Binding-site contacts:
Ligand atom C7 contacts residue NAG1 of chain 1.GA at 4.5 Å.
Ligand atom O7 contacts residue NAG1 of chain 1.GA at 4.4 Å.
Ligand atom O7 contacts residue ASN396 of chain 1.G at 4.0 Å.
Ligand atom N2 contacts residue ASN396 of chain 1.G at 2.8 Å (h-bond).
Ligand atom C4 contacts residue ASN396 of chain 1.G at 4.2 Å.
Ligand atom C3 contacts residue ASN396 of chain 1.G at 3.8 Å.
Ligand atom C1 contacts residue ASN396 of chain 1.G at 1.5 Å.
Ligand atom O5 contacts residue ASN396 of chain 1.G at 2.4 Å (h-bond).
Ligand atom C7 contacts residue NAG2 of chain 1.GA at 3.9 Å.
Ligand atom C8 contacts residue NAG1 of chain 1.GA at 3.7 Å.
Ligand atom O3 contacts residue NAG2 of chain 1.GA at 4.0 Å.
Ligand atom C7 contacts residue ASN396 of chain 1.G at 3.6 Å.
Ligand atom C2 contacts residue ASN396 of chain 1.G at 2.4 Å.
Ligand atom C8 contacts residue NAG2 of chain 1.GA at 3.8 Å.
Ligand atom C5 contacts residue ASN396 of chain 1.G at 3.7 Å.
Ligand atom O7 contacts residue NAG2 of chain 1.GA at 3.6 Å.

The protein below binds the small molecule below.
Small molecule (SMILES): CC(=O)N[C@@H]1[C@@H](O)[C@H](O)[C@@H](CO)O[C@H]1O

Sequence of chain 1.G:
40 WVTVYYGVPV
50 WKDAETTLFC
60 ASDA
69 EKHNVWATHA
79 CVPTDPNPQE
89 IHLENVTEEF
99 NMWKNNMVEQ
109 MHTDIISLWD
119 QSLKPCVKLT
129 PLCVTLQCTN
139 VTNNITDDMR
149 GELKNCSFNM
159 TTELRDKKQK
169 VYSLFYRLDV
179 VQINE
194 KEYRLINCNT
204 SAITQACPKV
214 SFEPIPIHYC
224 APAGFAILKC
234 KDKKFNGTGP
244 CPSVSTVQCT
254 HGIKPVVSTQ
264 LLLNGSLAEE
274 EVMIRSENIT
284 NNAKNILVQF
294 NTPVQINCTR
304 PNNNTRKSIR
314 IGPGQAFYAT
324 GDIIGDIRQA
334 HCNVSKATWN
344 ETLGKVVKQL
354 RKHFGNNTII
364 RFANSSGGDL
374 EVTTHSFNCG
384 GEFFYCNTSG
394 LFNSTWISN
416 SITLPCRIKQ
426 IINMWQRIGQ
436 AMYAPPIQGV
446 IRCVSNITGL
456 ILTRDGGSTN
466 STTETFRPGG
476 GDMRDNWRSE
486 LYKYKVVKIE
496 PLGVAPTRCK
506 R